The small molecule below binds the protein below.
Small molecule (SMILES): OC[C@H]1OC[C@H](O)[C@@H](O[C@H]2OC[C@@H](O)[C@H](O[C@H]3OC[C@@H](O)[C@H](O)[C@H]3O)[C@H]2O)[C@@H]1O

Binding-site contacts:
Ligand atom O4 contacts residue CYS299 of chain 1.A at 3.5 Å.
Ligand atom O2 contacts residue HIS296 of chain 1.A at 2.9 Å.
Ligand atom O4 contacts residue GLN244 of chain 1.A at 3.0 Å (h-bond).
Ligand atom C3 contacts residue ASP139 of chain 1.A at 3.5 Å.
Ligand atom C3 contacts residue UDP1 of chain 1.E at 3.2 Å.
Ligand atom O4 contacts residue UDP1 of chain 1.E at 3.5 Å (h-bond).
Ligand atom O2 contacts residue SER11 of chain 1.B at 3.0 Å (h-bond).
Ligand atom C4 contacts residue SER203 of chain 1.A at 3.1 Å.
Ligand atom O3 contacts residue GLY204 of chain 1.A at 3.4 Å (h-bond).
Ligand atom C2 contacts residue GLN244 of chain 1.A at 3.1 Å.
Ligand atom C5 contacts residue GLN171 of chain 1.A at 3.4 Å.
Ligand atom C2 contacts residue UDP1 of chain 1.E at 3.7 Å.
Ligand atom C4 contacts residue GLN244 of chain 1.A at 3.6 Å.
Ligand atom O2 contacts residue ASN202 of chain 1.A at 2.9 Å (h-bond).
Ligand atom C5 contacts residue TRP272 of chain 1.A at 3.6 Å (hydrophobic).
Ligand atom O5 contacts residue SER11 of chain 1.B at 2.3 Å (h-bond).
Ligand atom C3 contacts residue SER203 of chain 1.A at 3.5 Å.
Ligand atom C2 contacts residue ASN202 of chain 1.A at 3.3 Å.
Ligand atom O3 contacts residue ASN298 of chain 1.A at 3.4 Å (h-bond).
Ligand atom O5 contacts residue TRP273 of chain 1.A at 3.7 Å.
Ligand atom C5 contacts residue UDP1 of chain 1.E at 3.5 Å.
Ligand atom O2 contacts residue TRP273 of chain 1.A at 2.8 Å (h-bond).
Ligand atom O4 contacts residue SER203 of chain 1.A at 3.6 Å (h-bond).
Ligand atom O3 contacts residue SER203 of chain 1.A at 3.1 Å (h-bond).
Ligand atom C5 contacts residue SER11 of chain 1.B at 3.6 Å.
Ligand atom O5 contacts residue GLN171 of chain 1.A at 2.9 Å (h-bond).
Ligand atom C4 contacts residue GLU169 of chain 1.A at 3.5 Å.
Ligand atom O2 contacts residue UDP1 of chain 1.E at 2.6 Å (h-bond).
Ligand atom O2 contacts residue VAL173 of chain 1.A at 3.7 Å.
Ligand atom C6 contacts residue TRP272 of chain 1.A at 3.5 Å (hydrophobic).
Ligand atom O5 contacts residue UDP1 of chain 1.E at 2.9 Å (h-bond).
Ligand atom C4 contacts residue UDP1 of chain 1.E at 3.6 Å.
Ligand atom C1 contacts residue GLN244 of chain 1.A at 3.4 Å.
Ligand atom O2 contacts residue CYS299 of chain 1.A at 3.6 Å (h-bond).
Ligand atom O4 contacts residue GLU169 of chain 1.A at 2.8 Å (salt-bridge).
Ligand atom O2 contacts residue ASN298 of chain 1.A at 3.6 Å.
Ligand atom O3 contacts residue ASP139 of chain 1.A at 2.6 Å (salt-bridge).
Ligand atom C2 contacts residue SER11 of chain 1.B at 2.6 Å.
Ligand atom O3 contacts residue UDP1 of chain 1.E at 3.6 Å.
Ligand atom C1 contacts residue SER11 of chain 1.B at 1.5 Å.

Sequence of chain 1.B:
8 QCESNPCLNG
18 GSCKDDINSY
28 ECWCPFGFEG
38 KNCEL

Sequence of chain 1.A:
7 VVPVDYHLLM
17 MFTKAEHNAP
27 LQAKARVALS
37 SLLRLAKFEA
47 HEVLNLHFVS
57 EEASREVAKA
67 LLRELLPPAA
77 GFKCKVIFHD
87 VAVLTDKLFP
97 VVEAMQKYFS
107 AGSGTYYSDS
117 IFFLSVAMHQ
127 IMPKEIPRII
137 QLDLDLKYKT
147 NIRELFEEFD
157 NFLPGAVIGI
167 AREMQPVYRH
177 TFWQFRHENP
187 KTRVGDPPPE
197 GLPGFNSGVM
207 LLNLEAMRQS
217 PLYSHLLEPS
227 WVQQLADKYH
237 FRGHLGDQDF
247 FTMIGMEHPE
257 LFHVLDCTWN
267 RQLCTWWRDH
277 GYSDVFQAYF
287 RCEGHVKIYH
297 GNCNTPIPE